This small molecule binds to this protein.
Small molecule (SMILES): OC[C@H]1O[C@H](O)[C@@H](O)[C@@H](O)[C@@H]1O

Sequence of chain 1.A:
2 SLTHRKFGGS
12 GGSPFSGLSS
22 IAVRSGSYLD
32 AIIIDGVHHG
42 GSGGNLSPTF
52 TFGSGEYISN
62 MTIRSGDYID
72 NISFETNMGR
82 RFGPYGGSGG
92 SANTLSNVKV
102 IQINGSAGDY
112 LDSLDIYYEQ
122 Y

Binding-site contacts:
Ligand atom C3 contacts residue GLY91 of chain 1.A at 3.8 Å.
Ligand atom C6 contacts residue TYR69 of chain 1.A at 3.6 Å (hydrophobic).
Ligand atom C1 contacts residue ASP68 of chain 1.A at 3.8 Å.
Ligand atom O6 contacts residue ASP68 of chain 1.A at 3.2 Å (salt-bridge).
Ligand atom O3 contacts residue GLY91 of chain 1.A at 2.9 Å (h-bond).
Ligand atom C6 contacts residue ASP71 of chain 1.A at 3.4 Å.
Ligand atom C5 contacts residue ASP68 of chain 1.A at 3.9 Å.
Ligand atom C6 contacts residue ASP68 of chain 1.A at 3.8 Å.
Ligand atom C5 contacts residue GLY67 of chain 1.A at 4.3 Å.
Ligand atom O4 contacts residue GLY90 of chain 1.A at 3.6 Å.
Ligand atom O5 contacts residue GLY67 of chain 1.A at 3.7 Å.
Ligand atom O4 contacts residue GLY91 of chain 1.A at 3.2 Å (h-bond).
Ligand atom O5 contacts residue ASP68 of chain 1.A at 2.9 Å (salt-bridge).
Ligand atom C4 contacts residue GLY91 of chain 1.A at 3.6 Å.
Ligand atom C5 contacts residue ASP71 of chain 1.A at 4.2 Å.
Ligand atom C6 contacts residue TYR29 of chain 1.A at 3.9 Å (hydrophobic).
Ligand atom C6 contacts residue GLY67 of chain 1.A at 4.3 Å.
Ligand atom C4 contacts residue GLY67 of chain 1.A at 4.3 Å.
Ligand atom O6 contacts residue TYR69 of chain 1.A at 2.9 Å (h-bond).
Ligand atom O5 contacts residue TYR69 of chain 1.A at 4.4 Å.
Ligand atom O6 contacts residue SER66 of chain 1.A at 4.0 Å.
Ligand atom O4 contacts residue TYR29 of chain 1.A at 4.3 Å.
Ligand atom O2 contacts residue ASP68 of chain 1.A at 4.1 Å.
Ligand atom O2 contacts residue GLY91 of chain 1.A at 4.2 Å.
Ligand atom O6 contacts residue ASP71 of chain 1.A at 2.6 Å (salt-bridge).
Ligand atom O4 contacts residue ASP71 of chain 1.A at 2.6 Å (salt-bridge).
Ligand atom C4 contacts residue ASP71 of chain 1.A at 3.5 Å.
Ligand atom C2 contacts residue GLY67 of chain 1.A at 4.3 Å.
Ligand atom O2 contacts residue GLY67 of chain 1.A at 3.2 Å.
Ligand atom O3 contacts residue GLY90 of chain 1.A at 4.0 Å.
Ligand atom C4 contacts residue GLY90 of chain 1.A at 4.4 Å.
Ligand atom C1 contacts residue GLY67 of chain 1.A at 4.3 Å.
Ligand atom O1 contacts residue ASP68 of chain 1.A at 3.9 Å.
Ligand atom O6 contacts residue GLY67 of chain 1.A at 3.1 Å (h-bond).